Sequence of chain 1.B:
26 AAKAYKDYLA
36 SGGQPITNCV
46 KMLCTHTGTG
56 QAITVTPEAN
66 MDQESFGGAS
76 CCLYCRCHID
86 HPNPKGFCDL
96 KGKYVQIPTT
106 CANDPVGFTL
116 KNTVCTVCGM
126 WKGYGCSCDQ

Sequence of chain 1.A:
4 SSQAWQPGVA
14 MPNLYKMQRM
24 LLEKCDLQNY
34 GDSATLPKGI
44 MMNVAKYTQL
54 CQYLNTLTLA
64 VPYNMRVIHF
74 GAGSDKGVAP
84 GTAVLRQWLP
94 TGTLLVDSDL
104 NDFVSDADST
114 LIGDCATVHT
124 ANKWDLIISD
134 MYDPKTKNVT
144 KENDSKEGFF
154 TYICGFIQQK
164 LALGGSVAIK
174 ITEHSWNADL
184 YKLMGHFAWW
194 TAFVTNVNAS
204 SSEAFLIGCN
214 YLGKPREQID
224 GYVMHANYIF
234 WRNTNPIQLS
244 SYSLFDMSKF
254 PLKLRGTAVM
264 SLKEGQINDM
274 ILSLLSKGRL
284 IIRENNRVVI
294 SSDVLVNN

Binding-site contacts:
Ligand atom C6 contacts residue CYS82 of chain 1.B at 3.8 Å (hydrophobic).
Ligand atom C5 contacts residue ARG81 of chain 1.B at 4.1 Å.
Ligand atom C10 contacts residue ARG81 of chain 1.B at 3.8 Å.
Ligand atom C10 contacts residue CYS82 of chain 1.B at 4.0 Å (hydrophobic).
Ligand atom C6 contacts residue ILE41 of chain 1.B at 3.6 Å (hydrophobic).
Ligand atom C7 contacts residue ILE41 of chain 1.B at 4.0 Å (hydrophobic).
Ligand atom N1 contacts residue CYS82 of chain 1.B at 3.0 Å (h-bond).
Ligand atom C6 contacts residue ARG81 of chain 1.B at 4.2 Å.
Ligand atom F1 contacts residue ILE84 of chain 1.B at 3.4 Å.
Ligand atom C8 contacts residue ARG81 of chain 1.B at 4.3 Å.
Ligand atom C12 contacts residue CYS82 of chain 1.B at 4.2 Å (hydrophobic).
Ligand atom C4 contacts residue CYS82 of chain 1.B at 1.8 Å (hydrophobic).
Ligand atom F1 contacts residue CYS82 of chain 1.B at 3.7 Å.
Ligand atom C1 contacts residue CYS82 of chain 1.B at 3.8 Å (hydrophobic).
Ligand atom C9 contacts residue ARG81 of chain 1.B at 4.0 Å.
Ligand atom C3 contacts residue CYS82 of chain 1.B at 2.9 Å (hydrophobic).
Ligand atom C7 contacts residue ARG81 of chain 1.B at 4.2 Å.
Ligand atom C13 contacts residue ILE84 of chain 1.B at 4.4 Å (hydrophobic).
Ligand atom CL1 contacts residue ARG81 of chain 1.B at 3.7 Å.
Ligand atom C2 contacts residue CYS82 of chain 1.B at 2.8 Å (hydrophobic).
Ligand atom CL2 contacts residue CYS82 of chain 1.B at 3.8 Å.
Ligand atom CL1 contacts residue LYS79 of chain 1.A at 4.4 Å.
Ligand atom C11 contacts residue CYS82 of chain 1.B at 3.6 Å (hydrophobic).
Ligand atom O contacts residue ILE84 of chain 1.B at 4.5 Å.
Ligand atom C5 contacts residue CYS82 of chain 1.B at 3.1 Å (hydrophobic).
Ligand atom CL2 contacts residue ARG81 of chain 1.B at 4.1 Å.
Ligand atom N2 contacts residue CYS82 of chain 1.B at 4.3 Å.

A protein and the small-molecule ligand that binds it are described below.
Small molecule (SMILES): Oc1nc(CCc2ccc(Cl)cc2Cl)cc(C(F)(F)F)n1